Sequence of chain 1.B:
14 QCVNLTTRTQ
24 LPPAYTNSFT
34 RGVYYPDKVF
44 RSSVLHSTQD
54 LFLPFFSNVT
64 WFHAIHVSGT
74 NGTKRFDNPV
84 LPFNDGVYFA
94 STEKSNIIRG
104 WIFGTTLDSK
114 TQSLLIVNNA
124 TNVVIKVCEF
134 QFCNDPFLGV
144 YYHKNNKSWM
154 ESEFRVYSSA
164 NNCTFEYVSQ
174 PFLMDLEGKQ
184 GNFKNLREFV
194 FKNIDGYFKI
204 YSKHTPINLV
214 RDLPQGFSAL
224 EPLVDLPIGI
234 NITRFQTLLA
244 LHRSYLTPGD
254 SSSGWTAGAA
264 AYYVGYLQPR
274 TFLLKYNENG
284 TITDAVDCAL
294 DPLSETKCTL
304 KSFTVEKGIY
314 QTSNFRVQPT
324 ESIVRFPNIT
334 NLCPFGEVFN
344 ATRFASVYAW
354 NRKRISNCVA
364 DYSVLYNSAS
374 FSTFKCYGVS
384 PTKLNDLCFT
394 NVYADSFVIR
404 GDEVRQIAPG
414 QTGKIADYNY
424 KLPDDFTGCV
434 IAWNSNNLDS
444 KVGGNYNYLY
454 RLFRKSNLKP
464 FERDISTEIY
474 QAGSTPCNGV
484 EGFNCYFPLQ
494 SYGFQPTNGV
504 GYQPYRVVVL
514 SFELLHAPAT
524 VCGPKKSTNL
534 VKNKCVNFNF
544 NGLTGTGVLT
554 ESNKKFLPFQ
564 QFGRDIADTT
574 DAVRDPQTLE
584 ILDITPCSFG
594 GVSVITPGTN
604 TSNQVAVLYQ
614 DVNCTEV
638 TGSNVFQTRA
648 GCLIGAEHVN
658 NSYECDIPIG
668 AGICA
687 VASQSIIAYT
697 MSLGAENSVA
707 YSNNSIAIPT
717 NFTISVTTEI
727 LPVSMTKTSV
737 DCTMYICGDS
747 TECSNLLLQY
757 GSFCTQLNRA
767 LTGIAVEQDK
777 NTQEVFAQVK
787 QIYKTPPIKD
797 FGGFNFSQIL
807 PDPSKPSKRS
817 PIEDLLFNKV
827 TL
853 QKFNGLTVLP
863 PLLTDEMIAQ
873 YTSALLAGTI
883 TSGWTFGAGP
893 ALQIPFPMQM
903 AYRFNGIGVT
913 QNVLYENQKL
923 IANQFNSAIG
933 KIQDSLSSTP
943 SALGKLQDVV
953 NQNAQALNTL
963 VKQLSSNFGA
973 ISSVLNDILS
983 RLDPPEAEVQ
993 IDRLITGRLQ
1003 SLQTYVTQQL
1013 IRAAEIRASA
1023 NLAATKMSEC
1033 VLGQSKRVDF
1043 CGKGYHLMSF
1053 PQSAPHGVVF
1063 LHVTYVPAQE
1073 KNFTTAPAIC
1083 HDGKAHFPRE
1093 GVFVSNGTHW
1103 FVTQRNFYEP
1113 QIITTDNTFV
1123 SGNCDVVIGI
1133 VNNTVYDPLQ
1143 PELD

Binding-site contacts:
Ligand atom C4 contacts residue ASN17 of chain 1.B at 4.2 Å.
Ligand atom C1 contacts residue ASN137 of chain 1.B at 4.4 Å.
Ligand atom O3 contacts residue ASN17 of chain 1.B at 4.2 Å.
Ligand atom C5 contacts residue ASN17 of chain 1.B at 3.6 Å.
Ligand atom C3 contacts residue ASN17 of chain 1.B at 3.9 Å.
Ligand atom O5 contacts residue ASN17 of chain 1.B at 2.3 Å (h-bond).
Ligand atom C2 contacts residue ASN17 of chain 1.B at 2.6 Å.
Ligand atom N2 contacts residue ASN17 of chain 1.B at 3.4 Å (h-bond).
Ligand atom O7 contacts residue ASN17 of chain 1.B at 4.3 Å.
Ligand atom C1 contacts residue ASN17 of chain 1.B at 1.5 Å.
Ligand atom C7 contacts residue ASN17 of chain 1.B at 4.1 Å.

This small molecule binds to this protein.
Small molecule (SMILES): CC(=O)N[C@H]1[C@H](O[C@H]2[C@H](O)[C@@H](NC(C)=O)CO[C@@H]2CO)O[C@H](CO)[C@@H](O)[C@@H]1O